Binding-site contacts:
Ligand atom C1 contacts residue ASN72 of chain 1.G at 1.4 Å.
Ligand atom O5 contacts residue ILE135 of chain 1.G at 4.2 Å.
Ligand atom C3 contacts residue ASN72 of chain 1.G at 3.8 Å.
Ligand atom C5 contacts residue ASN72 of chain 1.G at 3.7 Å.
Ligand atom O7 contacts residue ASN72 of chain 1.G at 4.2 Å.
Ligand atom C7 contacts residue ASN72 of chain 1.G at 3.2 Å.
Ligand atom C8 contacts residue ASN72 of chain 1.G at 3.3 Å.
Ligand atom C4 contacts residue ASN72 of chain 1.G at 4.2 Å.
Ligand atom N2 contacts residue ASN72 of chain 1.G at 2.8 Å (h-bond).
Ligand atom C2 contacts residue ASN72 of chain 1.G at 2.4 Å.
Ligand atom O5 contacts residue ASN72 of chain 1.G at 2.4 Å (h-bond).

Sequence of chain 1.G:
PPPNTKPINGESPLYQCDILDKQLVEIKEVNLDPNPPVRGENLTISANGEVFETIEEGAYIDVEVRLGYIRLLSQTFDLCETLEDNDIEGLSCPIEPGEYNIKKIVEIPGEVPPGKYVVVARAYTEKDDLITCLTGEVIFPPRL

The small molecule below binds the protein below.
Small molecule (SMILES): CC(=O)N[C@@H]1[C@@H](O)[C@H](O)[C@@H](CO)O[C@H]1O